Sequence of chain 1.B:
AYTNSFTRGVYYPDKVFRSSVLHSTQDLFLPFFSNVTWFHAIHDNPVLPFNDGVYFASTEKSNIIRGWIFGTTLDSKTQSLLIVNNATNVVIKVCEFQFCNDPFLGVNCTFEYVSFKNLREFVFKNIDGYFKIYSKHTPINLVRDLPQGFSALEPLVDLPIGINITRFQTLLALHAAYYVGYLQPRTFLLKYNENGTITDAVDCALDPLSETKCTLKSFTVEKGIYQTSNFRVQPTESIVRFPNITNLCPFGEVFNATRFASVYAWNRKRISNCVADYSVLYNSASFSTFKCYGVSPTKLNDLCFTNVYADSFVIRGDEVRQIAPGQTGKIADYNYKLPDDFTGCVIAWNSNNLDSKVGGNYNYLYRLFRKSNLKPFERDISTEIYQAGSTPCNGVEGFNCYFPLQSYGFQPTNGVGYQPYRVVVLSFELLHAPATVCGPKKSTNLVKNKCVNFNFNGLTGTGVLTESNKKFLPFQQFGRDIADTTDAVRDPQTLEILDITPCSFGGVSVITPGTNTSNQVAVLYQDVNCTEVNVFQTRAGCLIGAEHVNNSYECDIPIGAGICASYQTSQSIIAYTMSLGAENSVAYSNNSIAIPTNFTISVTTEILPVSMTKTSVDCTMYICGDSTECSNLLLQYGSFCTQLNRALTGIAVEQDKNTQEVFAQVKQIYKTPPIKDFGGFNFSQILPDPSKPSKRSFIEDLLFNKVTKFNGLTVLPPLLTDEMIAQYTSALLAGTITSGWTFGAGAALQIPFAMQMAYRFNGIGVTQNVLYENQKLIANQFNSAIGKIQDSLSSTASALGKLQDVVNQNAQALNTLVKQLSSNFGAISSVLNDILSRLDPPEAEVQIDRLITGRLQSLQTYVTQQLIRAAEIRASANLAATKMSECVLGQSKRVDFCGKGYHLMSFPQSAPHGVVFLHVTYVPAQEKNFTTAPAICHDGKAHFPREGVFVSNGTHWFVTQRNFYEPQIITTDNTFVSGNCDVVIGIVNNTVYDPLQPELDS

A protein and the small-molecule ligand that binds it are described below.
Small molecule (SMILES): CC(=O)N[C@@H]1[C@@H](O)[C@H](O)[C@@H](CO)O[C@H]1O

Binding-site contacts:
Ligand atom C6 contacts residue GLN580 of chain 1.B at 3.8 Å.
Ligand atom C3 contacts residue ASN331 of chain 1.B at 3.8 Å.
Ligand atom O5 contacts residue ASN331 of chain 1.B at 2.4 Å (h-bond).
Ligand atom C4 contacts residue GLN580 of chain 1.B at 4.0 Å.
Ligand atom C7 contacts residue ASN331 of chain 1.B at 3.3 Å.
Ligand atom C6 contacts residue PRO579 of chain 1.B at 3.6 Å (hydrophobic).
Ligand atom O5 contacts residue GLN580 of chain 1.B at 3.7 Å.
Ligand atom O7 contacts residue ASN331 of chain 1.B at 3.3 Å (h-bond).
Ligand atom C6 contacts residue LEU582 of chain 1.B at 3.8 Å (hydrophobic).
Ligand atom O6 contacts residue LEU582 of chain 1.B at 3.3 Å.
Ligand atom O6 contacts residue GLN580 of chain 1.B at 2.6 Å (h-bond).
Ligand atom O5 contacts residue PRO579 of chain 1.B at 4.2 Å.
Ligand atom O6 contacts residue PRO579 of chain 1.B at 3.4 Å (h-bond).
Ligand atom C2 contacts residue ASN331 of chain 1.B at 2.5 Å.
Ligand atom C8 contacts residue ASN331 of chain 1.B at 4.4 Å.
Ligand atom N2 contacts residue ASN331 of chain 1.B at 2.9 Å (h-bond).
Ligand atom O6 contacts residue THR581 of chain 1.B at 3.7 Å.
Ligand atom C5 contacts residue ASN331 of chain 1.B at 3.7 Å.
Ligand atom C5 contacts residue GLN580 of chain 1.B at 4.1 Å.
Ligand atom C1 contacts residue ASN331 of chain 1.B at 1.4 Å.
Ligand atom C4 contacts residue ASN331 of chain 1.B at 4.2 Å.